The small molecule below binds the protein below.
Small molecule (SMILES): CC(F)(F)OCC(F)(F)F

Sequence of chain 21.A:
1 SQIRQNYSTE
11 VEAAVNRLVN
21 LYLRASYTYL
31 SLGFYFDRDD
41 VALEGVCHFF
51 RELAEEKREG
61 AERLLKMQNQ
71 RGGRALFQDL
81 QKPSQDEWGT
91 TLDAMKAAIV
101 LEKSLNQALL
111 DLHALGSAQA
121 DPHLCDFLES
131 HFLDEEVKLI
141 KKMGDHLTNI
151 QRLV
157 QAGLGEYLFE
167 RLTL

Binding-site contacts:
Ligand atom CAG contacts residue LEU23 of chain 21.A at 4.2 Å (hydrophobic).
Ligand atom FAB contacts residue DFE1 of chain 4.I at 1.6 Å.
Ligand atom OAH contacts residue SER26 of chain 21.A at 3.9 Å.
Ligand atom CAJ contacts residue DFE1 of chain 4.I at 0.8 Å.
Ligand atom CAI contacts residue DFE1 of chain 4.I at 1.4 Å.
Ligand atom CAI contacts residue SER26 of chain 21.A at 2.8 Å.
Ligand atom FAF contacts residue LEU23 of chain 21.A at 4.3 Å.
Ligand atom CAA contacts residue ALA54 of chain 21.A at 4.1 Å (hydrophobic).
Ligand atom FAB contacts residue SER26 of chain 21.A at 3.2 Å.
Ligand atom FAC contacts residue TYR27 of chain 21.A at 2.9 Å.
Ligand atom CAJ contacts residue SER26 of chain 4.A at 4.2 Å.
Ligand atom FAD contacts residue DFE1 of chain 4.I at 1.4 Å.
Ligand atom FAE contacts residue LEU23 of chain 4.A at 4.3 Å.
Ligand atom CAG contacts residue DFE1 of chain 4.I at 1.0 Å.
Ligand atom CAA contacts residue ARG58 of chain 21.A at 3.9 Å.
Ligand atom OAH contacts residue DFE1 of chain 4.I at 0.8 Å.
Ligand atom CAA contacts residue DFE1 of chain 4.I at 1.9 Å.
Ligand atom FAC contacts residue SER26 of chain 21.A at 3.3 Å.
Ligand atom FAF contacts residue SER26 of chain 4.A at 4.2 Å.
Ligand atom FAC contacts residue LEU23 of chain 21.A at 2.9 Å.
Ligand atom CAA contacts residue TYR27 of chain 21.A at 3.9 Å (hydrophobic).
Ligand atom CAA contacts residue LEU23 of chain 21.A at 4.3 Å (hydrophobic).
Ligand atom CAI contacts residue LEU23 of chain 21.A at 4.1 Å (hydrophobic).
Ligand atom FAB contacts residue TYR27 of chain 21.A at 3.4 Å.
Ligand atom FAD contacts residue TYR27 of chain 4.A at 4.4 Å.
Ligand atom FAC contacts residue DFE1 of chain 4.I at 1.7 Å.
Ligand atom FAD contacts residue LEU23 of chain 4.A at 3.5 Å.
Ligand atom FAB contacts residue LEU30 of chain 21.A at 4.0 Å.
Ligand atom FAD contacts residue LEU80 of chain 4.A at 3.6 Å.
Ligand atom FAE contacts residue SER26 of chain 4.A at 3.3 Å.
Ligand atom FAF contacts residue TYR27 of chain 4.A at 4.1 Å.
Ligand atom CAA contacts residue SER26 of chain 21.A at 1.5 Å.
Ligand atom FAE contacts residue ARG58 of chain 4.A at 4.3 Å.
Ligand atom CAI contacts residue TYR27 of chain 21.A at 3.6 Å (hydrophobic).
Ligand atom FAF contacts residue DFE1 of chain 4.I at 1.3 Å.
Ligand atom FAE contacts residue DFE1 of chain 4.I at 1.1 Å.

Sequence of chain 4.A:
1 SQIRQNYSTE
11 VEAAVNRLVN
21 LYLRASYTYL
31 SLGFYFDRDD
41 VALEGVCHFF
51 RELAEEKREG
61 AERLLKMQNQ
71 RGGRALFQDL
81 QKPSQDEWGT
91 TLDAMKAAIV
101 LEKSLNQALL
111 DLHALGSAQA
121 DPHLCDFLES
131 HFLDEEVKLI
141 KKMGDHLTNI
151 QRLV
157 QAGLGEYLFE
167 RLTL